Binding-site contacts:
Ligand atom N3A contacts residue LEU127 of chain 49.A at 4.1 Å.
Ligand atom CL1 contacts residue ILE125 of chain 49.A at 3.5 Å.
Ligand atom C6B contacts residue ILE184 of chain 49.A at 4.1 Å (hydrophobic).
Ligand atom O1A contacts residue TYR147 of chain 49.A at 4.0 Å.
Ligand atom C4C contacts residue MET217 of chain 49.A at 4.2 Å (hydrophobic).
Ligand atom O1B contacts residue ILE125 of chain 49.A at 3.5 Å.
Ligand atom C1B contacts residue ILE125 of chain 49.A at 3.1 Å (hydrophobic).
Ligand atom C3B contacts residue ILE220 of chain 49.A at 4.2 Å (hydrophobic).
Ligand atom O1 contacts residue MET217 of chain 49.A at 4.2 Å.
Ligand atom C2C contacts residue MET217 of chain 49.A at 3.7 Å (hydrophobic).
Ligand atom C5 contacts residue LEU103 of chain 49.A at 3.8 Å (hydrophobic).
Ligand atom C4A contacts residue ILE220 of chain 49.A at 4.1 Å (hydrophobic).
Ligand atom C6B contacts residue ILE125 of chain 49.A at 3.6 Å (hydrophobic).
Ligand atom C5B contacts residue ILE125 of chain 49.A at 3.9 Å (hydrophobic).
Ligand atom C3B contacts residue ILE125 of chain 49.A at 3.5 Å (hydrophobic).
Ligand atom C31 contacts residue MET195 of chain 49.A at 3.5 Å (hydrophobic).
Ligand atom N2 contacts residue THR102 of chain 49.A at 4.2 Å.
Ligand atom CL2 contacts residue TYR147 of chain 49.A at 3.4 Å.
Ligand atom C2A contacts residue ILE220 of chain 49.A at 3.8 Å (hydrophobic).
Ligand atom C5A contacts residue ILE220 of chain 49.A at 3.9 Å (hydrophobic).
Ligand atom CL1 contacts residue ILE239 of chain 49.A at 3.8 Å.
Ligand atom CL2 contacts residue LEU187 of chain 49.A at 3.9 Å.
Ligand atom C5A contacts residue MET146 of chain 49.A at 3.7 Å (hydrophobic).
Ligand atom C5B contacts residue TYR147 of chain 49.A at 3.9 Å (hydrophobic).
Ligand atom C4B contacts residue ILE220 of chain 49.A at 4.0 Å (hydrophobic).
Ligand atom C5A contacts residue TYR145 of chain 49.A at 3.8 Å (hydrophobic).
Ligand atom C3 contacts residue LEU103 of chain 49.A at 4.1 Å (hydrophobic).
Ligand atom N3A contacts residue PHE182 of chain 49.A at 4.0 Å.
Ligand atom C31 contacts residue GLN104 of chain 49.A at 3.6 Å.
Ligand atom C4 contacts residue LEU103 of chain 49.A at 3.4 Å (hydrophobic).
Ligand atom C2A contacts residue PHE182 of chain 49.A at 4.2 Å (hydrophobic).
Ligand atom O1A contacts residue ILE220 of chain 49.A at 3.6 Å.
Ligand atom C4A contacts residue LEU127 of chain 49.A at 4.0 Å (hydrophobic).
Ligand atom N2 contacts residue ASN215 of chain 49.A at 3.7 Å.
Ligand atom C1C contacts residue LEU103 of chain 49.A at 4.1 Å (hydrophobic).
Ligand atom C4A contacts residue TYR145 of chain 49.A at 3.3 Å (hydrophobic).
Ligand atom C5A contacts residue TYR147 of chain 49.A at 4.1 Å (hydrophobic).
Ligand atom C4B contacts residue ILE125 of chain 49.A at 3.9 Å (hydrophobic).
Ligand atom CL2 contacts residue ILE184 of chain 49.A at 3.9 Å.
Ligand atom C2B contacts residue ILE125 of chain 49.A at 3.1 Å (hydrophobic).

Sequence of chain 49.A:
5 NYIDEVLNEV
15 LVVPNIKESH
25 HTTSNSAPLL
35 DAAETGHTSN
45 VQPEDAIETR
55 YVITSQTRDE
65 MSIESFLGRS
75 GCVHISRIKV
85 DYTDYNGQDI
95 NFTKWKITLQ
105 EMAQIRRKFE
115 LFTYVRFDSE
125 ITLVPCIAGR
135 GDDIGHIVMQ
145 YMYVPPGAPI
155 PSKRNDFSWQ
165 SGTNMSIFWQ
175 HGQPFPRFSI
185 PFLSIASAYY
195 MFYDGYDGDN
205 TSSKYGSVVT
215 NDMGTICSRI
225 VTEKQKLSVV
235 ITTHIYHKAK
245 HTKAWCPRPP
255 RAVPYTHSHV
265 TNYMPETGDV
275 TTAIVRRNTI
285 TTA

The small molecule below binds the protein below.
Small molecule (SMILES): Cc1cc(CCCCCOc2c(Cl)cc(C3=NCCO3)cc2Cl)on1